Sequence of chain 1.A:
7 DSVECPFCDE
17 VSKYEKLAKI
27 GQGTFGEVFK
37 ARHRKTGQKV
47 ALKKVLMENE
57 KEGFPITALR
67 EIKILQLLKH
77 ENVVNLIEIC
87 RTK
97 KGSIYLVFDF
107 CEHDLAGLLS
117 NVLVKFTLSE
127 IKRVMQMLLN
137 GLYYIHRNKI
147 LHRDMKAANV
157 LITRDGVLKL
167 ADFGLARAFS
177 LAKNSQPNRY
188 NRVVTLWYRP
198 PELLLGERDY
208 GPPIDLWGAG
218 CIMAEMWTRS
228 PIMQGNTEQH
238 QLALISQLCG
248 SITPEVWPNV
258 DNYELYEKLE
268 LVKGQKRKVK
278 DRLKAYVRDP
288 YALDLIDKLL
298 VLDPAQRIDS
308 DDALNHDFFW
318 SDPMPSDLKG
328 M

The small molecule below binds the protein below.
Small molecule (SMILES): OC[C@H]1O[C@@H](n2cnc3cc(Cl)c(Cl)cc32)[C@H](O)[C@@H]1O

Binding-site contacts:
Ligand atom C6 contacts residue LEU157 of chain 1.A at 4.3 Å (hydrophobic).
Ligand atom O4' contacts residue GLY27 of chain 1.A at 3.9 Å.
Ligand atom C2 contacts residue ALA47 of chain 1.A at 4.0 Å (hydrophobic).
Ligand atom C3 contacts residue ALA47 of chain 1.A at 3.6 Å (hydrophobic).
Ligand atom C5 contacts residue ILE26 of chain 1.A at 4.0 Å (hydrophobic).
Ligand atom CL1 contacts residue LEU157 of chain 1.A at 4.0 Å.
Ligand atom C5' contacts residue ASN155 of chain 1.A at 4.2 Å.
Ligand atom O2' contacts residue LEU157 of chain 1.A at 4.4 Å.
Ligand atom O5' contacts residue VAL34 of chain 1.A at 4.0 Å.
Ligand atom CL2 contacts residue PHE106 of chain 1.A at 3.7 Å.
Ligand atom CL2 contacts residue LEU157 of chain 1.A at 3.8 Å.
Ligand atom O3' contacts residue ALA154 of chain 1.A at 3.7 Å.
Ligand atom C2 contacts residue VAL80 of chain 1.A at 4.1 Å (hydrophobic).
Ligand atom CL1 contacts residue ALA47 of chain 1.A at 3.7 Å.
Ligand atom CL1 contacts residue VAL80 of chain 1.A at 4.1 Å.
Ligand atom C2 contacts residue PHE104 of chain 1.A at 4.0 Å (hydrophobic).
Ligand atom C3 contacts residue PHE104 of chain 1.A at 4.3 Å (hydrophobic).
Ligand atom CL1 contacts residue ASP105 of chain 1.A at 2.8 Å.
Ligand atom C3' contacts residue ASN155 of chain 1.A at 3.6 Å.
Ligand atom O5' contacts residue LYS49 of chain 1.A at 4.4 Å.
Ligand atom C7 contacts residue LEU157 of chain 1.A at 4.4 Å (hydrophobic).
Ligand atom C2' contacts residue ALA154 of chain 1.A at 4.1 Å (hydrophobic).
Ligand atom O5' contacts residue PHE31 of chain 1.A at 3.7 Å.
Ligand atom C3 contacts residue LEU157 of chain 1.A at 3.5 Å (hydrophobic).
Ligand atom CL1 contacts residue PHE106 of chain 1.A at 3.8 Å.
Ligand atom C2 contacts residue LEU157 of chain 1.A at 4.0 Å (hydrophobic).
Ligand atom C5 contacts residue LEU157 of chain 1.A at 3.8 Å (hydrophobic).
Ligand atom CL1 contacts residue PHE104 of chain 1.A at 3.6 Å.
Ligand atom O3' contacts residue ASN155 of chain 1.A at 3.8 Å.
Ligand atom C4 contacts residue ALA47 of chain 1.A at 4.0 Å (hydrophobic).
Ligand atom O2' contacts residue ALA154 of chain 1.A at 3.8 Å.
Ligand atom C3' contacts residue ALA154 of chain 1.A at 4.2 Å (hydrophobic).
Ligand atom O4' contacts residue VAL34 of chain 1.A at 3.8 Å.
Ligand atom C4 contacts residue ILE26 of chain 1.A at 4.3 Å (hydrophobic).
Ligand atom CL2 contacts residue ILE26 of chain 1.A at 4.2 Å.
Ligand atom C5' contacts residue ASP168 of chain 1.A at 3.1 Å.
Ligand atom O5' contacts residue ASP168 of chain 1.A at 3.9 Å.
Ligand atom CL1 contacts residue CYS107 of chain 1.A at 4.0 Å.
Ligand atom C4 contacts residue LEU157 of chain 1.A at 3.4 Å (hydrophobic).
Ligand atom CL2 contacts residue CYS107 of chain 1.A at 3.1 Å.